This protein binds this small molecule.
Small molecule (SMILES): CC(=O)N[C@H]1[C@H](O[C@H]2[C@H](O)[C@@H](NC(C)=O)CO[C@@H]2CO)O[C@H](CO)[C@@H](O)[C@@H]1O

Sequence of chain 1.A:
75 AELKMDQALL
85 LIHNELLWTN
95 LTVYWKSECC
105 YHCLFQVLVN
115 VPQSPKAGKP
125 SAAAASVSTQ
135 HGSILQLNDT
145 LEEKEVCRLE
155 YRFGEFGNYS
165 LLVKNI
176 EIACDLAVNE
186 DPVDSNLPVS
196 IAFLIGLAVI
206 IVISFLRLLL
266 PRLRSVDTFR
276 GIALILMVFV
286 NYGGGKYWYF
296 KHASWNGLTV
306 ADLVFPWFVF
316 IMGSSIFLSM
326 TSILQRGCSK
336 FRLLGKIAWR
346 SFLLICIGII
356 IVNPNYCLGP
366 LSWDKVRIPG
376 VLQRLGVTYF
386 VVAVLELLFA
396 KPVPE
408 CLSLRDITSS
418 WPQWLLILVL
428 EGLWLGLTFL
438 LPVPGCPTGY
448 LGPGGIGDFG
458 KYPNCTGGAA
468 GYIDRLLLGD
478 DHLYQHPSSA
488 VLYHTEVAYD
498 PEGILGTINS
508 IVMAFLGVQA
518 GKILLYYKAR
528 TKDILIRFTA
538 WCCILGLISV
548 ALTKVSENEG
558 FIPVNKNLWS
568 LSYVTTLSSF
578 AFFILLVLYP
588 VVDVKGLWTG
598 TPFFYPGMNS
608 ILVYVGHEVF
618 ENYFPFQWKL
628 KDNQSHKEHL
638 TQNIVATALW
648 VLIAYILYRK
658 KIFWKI

Binding-site contacts:
Ligand atom C6 contacts residue LYS148 of chain 1.A at 4.0 Å.
Ligand atom C2 contacts residue GLN140 of chain 1.A at 4.0 Å.
Ligand atom O5 contacts residue LYS148 of chain 1.A at 3.9 Å.
Ligand atom O5 contacts residue GLU149 of chain 1.A at 4.1 Å.
Ligand atom N2 contacts residue TYR98 of chain 1.A at 4.2 Å.
Ligand atom C3 contacts residue ASN142 of chain 1.A at 3.8 Å.
Ligand atom O5 contacts residue GLU147 of chain 1.A at 3.2 Å (salt-bridge).
Ligand atom C5 contacts residue GLU149 of chain 1.A at 4.5 Å.
Ligand atom C3 contacts residue GLN140 of chain 1.A at 4.3 Å.
Ligand atom C7 contacts residue TYR98 of chain 1.A at 4.1 Å (hydrophobic).
Ligand atom C7 contacts residue GLN140 of chain 1.A at 4.4 Å.
Ligand atom C1 contacts residue ASN142 of chain 1.A at 1.4 Å.
Ligand atom C4 contacts residue ASN142 of chain 1.A at 4.2 Å.
Ligand atom C5 contacts residue GLU147 of chain 1.A at 3.9 Å.
Ligand atom O6 contacts residue LYS148 of chain 1.A at 4.3 Å.
Ligand atom C2 contacts residue ASN142 of chain 1.A at 2.5 Å.
Ligand atom C6 contacts residue GLU147 of chain 1.A at 3.5 Å.
Ligand atom C6 contacts residue GLU149 of chain 1.A at 4.1 Å.
Ligand atom N2 contacts residue GLN140 of chain 1.A at 3.4 Å (h-bond).
Ligand atom O6 contacts residue GLU149 of chain 1.A at 3.8 Å.
Ligand atom O5 contacts residue ASN142 of chain 1.A at 2.4 Å (h-bond).
Ligand atom C8 contacts residue PHE109 of chain 1.A at 4.0 Å (hydrophobic).
Ligand atom O7 contacts residue ASN142 of chain 1.A at 4.3 Å.
Ligand atom C5 contacts residue ASN142 of chain 1.A at 3.6 Å.
Ligand atom N2 contacts residue ASN142 of chain 1.A at 2.9 Å (h-bond).
Ligand atom C8 contacts residue GLN140 of chain 1.A at 4.4 Å.
Ligand atom C1 contacts residue GLU147 of chain 1.A at 4.2 Å.
Ligand atom C7 contacts residue ASN142 of chain 1.A at 3.8 Å.
Ligand atom C8 contacts residue TYR98 of chain 1.A at 3.5 Å (hydrophobic).
Ligand atom C1 contacts residue GLN140 of chain 1.A at 3.9 Å.